Sequence of chain 1.A:
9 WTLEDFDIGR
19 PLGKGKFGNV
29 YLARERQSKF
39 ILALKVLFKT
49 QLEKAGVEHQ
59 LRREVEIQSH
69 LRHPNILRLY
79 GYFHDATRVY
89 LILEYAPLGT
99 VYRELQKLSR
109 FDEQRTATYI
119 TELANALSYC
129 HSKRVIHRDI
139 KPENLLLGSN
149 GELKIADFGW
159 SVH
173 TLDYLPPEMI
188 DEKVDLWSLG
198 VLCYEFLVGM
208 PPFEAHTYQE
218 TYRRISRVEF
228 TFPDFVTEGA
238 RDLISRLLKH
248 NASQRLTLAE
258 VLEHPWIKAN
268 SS

This protein binds this small molecule.
Small molecule (SMILES): O=C(O)Cn1ncc2ncnc(NCCc3cnc(NC(=O)Nc4cccc(Cl)c4)s3)c21

Binding-site contacts:
Ligand atom N18 contacts residue LEU75 of chain 1.A at 3.6 Å.
Ligand atom C6 contacts residue ASP155 of chain 1.A at 3.7 Å.
Ligand atom O32 contacts residue THR98 of chain 1.A at 3.3 Å.
Ligand atom C6 contacts residue ALA154 of chain 1.A at 3.7 Å (hydrophobic).
Ligand atom N11 contacts residue ASP155 of chain 1.A at 3.3 Å (salt-bridge).
Ligand atom CL25 contacts residue VAL55 of chain 1.A at 3.5 Å.
Ligand atom C4 contacts residue LEU91 of chain 1.A at 3.7 Å (hydrophobic).
Ligand atom C10 contacts residue GLU62 of chain 1.A at 3.6 Å.
Ligand atom C17 contacts residue LEU144 of chain 1.A at 3.7 Å (hydrophobic).
Ligand atom C24 contacts residue LEU59 of chain 1.A at 3.8 Å (hydrophobic).
Ligand atom C6 contacts residue LEU91 of chain 1.A at 3.4 Å (hydrophobic).
Ligand atom C19 contacts residue GLU62 of chain 1.A at 3.4 Å.
Ligand atom N1 contacts residue VAL28 of chain 1.A at 3.5 Å.
Ligand atom C24 contacts residue GLU62 of chain 1.A at 3.2 Å.
Ligand atom N9 contacts residue GLU62 of chain 1.A at 2.9 Å (salt-bridge).
Ligand atom O31 contacts residue LEU144 of chain 1.A at 3.7 Å.
Ligand atom CL25 contacts residue LEU59 of chain 1.A at 3.6 Å.
Ligand atom C19 contacts residue ASP155 of chain 1.A at 3.7 Å.
Ligand atom C29 contacts residue LEU20 of chain 1.A at 3.4 Å (hydrophobic).
Ligand atom S5 contacts residue LYS43 of chain 1.A at 3.6 Å (salt-bridge).
Ligand atom C17 contacts residue GLU92 of chain 1.A at 3.2 Å.
Ligand atom N9 contacts residue LEU89 of chain 1.A at 3.8 Å.
Ligand atom C17 contacts residue ALA94 of chain 1.A at 3.6 Å (hydrophobic).
Ligand atom N16 contacts residue ALA94 of chain 1.A at 2.9 Å (h-bond).
Ligand atom O12 contacts residue ASP155 of chain 1.A at 3.1 Å (salt-bridge).
Ligand atom C10 contacts residue ASP155 of chain 1.A at 3.1 Å.
Ligand atom O31 contacts residue THR98 of chain 1.A at 3.7 Å.
Ligand atom C8 contacts residue ASP155 of chain 1.A at 3.6 Å.
Ligand atom N18 contacts residue LEU144 of chain 1.A at 3.6 Å.
Ligand atom N7 contacts residue LEU91 of chain 1.A at 3.7 Å.
Ligand atom C2 contacts residue VAL28 of chain 1.A at 3.7 Å (hydrophobic).
Ligand atom N7 contacts residue ASP155 of chain 1.A at 3.5 Å (salt-bridge).
Ligand atom O12 contacts residue LYS43 of chain 1.A at 2.7 Å (salt-bridge).
Ligand atom C30 contacts residue THR98 of chain 1.A at 3.5 Å.
Ligand atom C21 contacts residue PHE25 of chain 1.A at 3.7 Å (hydrophobic).
Ligand atom C28 contacts residue ALA94 of chain 1.A at 3.2 Å (hydrophobic).
Ligand atom C8 contacts residue GLU62 of chain 1.A at 3.8 Å.
Ligand atom C17 contacts residue LEU75 of chain 1.A at 3.6 Å (hydrophobic).
Ligand atom N9 contacts residue ASP155 of chain 1.A at 3.6 Å (salt-bridge).
Ligand atom N11 contacts residue GLU62 of chain 1.A at 2.7 Å (salt-bridge).